Sequence of chain 1.F:
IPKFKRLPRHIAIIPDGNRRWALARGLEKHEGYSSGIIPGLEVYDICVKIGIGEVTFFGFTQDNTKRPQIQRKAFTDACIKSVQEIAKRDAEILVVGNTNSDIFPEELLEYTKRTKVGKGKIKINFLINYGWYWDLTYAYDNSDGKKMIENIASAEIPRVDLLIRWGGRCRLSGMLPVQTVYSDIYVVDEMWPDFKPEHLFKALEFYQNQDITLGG

Binding-site contacts:
Ligand atom PB contacts residue ARG179 of chain 1.E at 3.6 Å.
Ligand atom O1 contacts residue SER181 of chain 1.E at 3.9 Å.
Ligand atom O2B contacts residue ARG179 of chain 1.E at 2.9 Å (salt-bridge).
Ligand atom O1A contacts residue ARG74 of chain 1.E at 3.8 Å.
Ligand atom O2A contacts residue MG1 of chain 1.X at 2.0 Å.
Ligand atom C5 contacts residue GLY66 of chain 1.E at 3.8 Å.
Ligand atom O1 contacts residue ASP23 of chain 1.E at 3.4 Å (salt-bridge).
Ligand atom O2B contacts residue MG1 of chain 1.X at 3.9 Å.
Ligand atom C5 contacts residue DMA1 of chain 1.W at 3.5 Å.
Ligand atom C5 contacts residue PRO22 of chain 1.E at 3.6 Å (hydrophobic).
Ligand atom C4 contacts residue ASN71 of chain 1.E at 3.6 Å.
Ligand atom O1B contacts residue LEU222 of chain 1.F at 3.6 Å.
Ligand atom O3B contacts residue TYR190 of chain 1.F at 3.3 Å.
Ligand atom O2A contacts residue DMA1 of chain 1.W at 2.9 Å (h-bond).
Ligand atom O1B contacts residue GLY223 of chain 1.F at 3.0 Å (h-bond).
Ligand atom C1 contacts residue SER181 of chain 1.E at 4.0 Å.
Ligand atom C2 contacts residue ILE21 of chain 1.E at 3.6 Å (hydrophobic).
Ligand atom O3A contacts residue SER181 of chain 1.E at 3.0 Å (h-bond).
Ligand atom O3B contacts residue ARG179 of chain 1.E at 3.4 Å.
Ligand atom C1 contacts residue ILE21 of chain 1.E at 3.9 Å (hydrophobic).
Ligand atom C4 contacts residue PHE65 of chain 1.E at 3.7 Å (hydrophobic).
Ligand atom O1 contacts residue MG1 of chain 1.X at 3.8 Å.
Ligand atom O3B contacts residue SER181 of chain 1.E at 2.7 Å (h-bond).
Ligand atom O2B contacts residue THR221 of chain 1.F at 3.6 Å.
Ligand atom O2B contacts residue ARG177 of chain 1.E at 3.9 Å.
Ligand atom O2A contacts residue ARG74 of chain 1.E at 3.2 Å (salt-bridge).
Ligand atom O2A contacts residue ASP23 of chain 1.E at 3.2 Å (salt-bridge).
Ligand atom PA contacts residue MG1 of chain 1.X at 3.4 Å.
Ligand atom PB contacts residue THR221 of chain 1.F at 3.4 Å.
Ligand atom C5 contacts residue PHE65 of chain 1.E at 3.4 Å (hydrophobic).
Ligand atom O1B contacts residue THR221 of chain 1.F at 2.4 Å (h-bond).
Ligand atom O3A contacts residue ARG173 of chain 1.E at 3.7 Å.
Ligand atom O1A contacts residue ASN71 of chain 1.E at 2.9 Å (h-bond).
Ligand atom PB contacts residue SER181 of chain 1.E at 3.4 Å.
Ligand atom PB contacts residue ARG173 of chain 1.E at 3.9 Å.
Ligand atom PA contacts residue ASP23 of chain 1.E at 4.0 Å.
Ligand atom O1 contacts residue ARG173 of chain 1.E at 3.2 Å (salt-bridge).
Ligand atom O1A contacts residue GLY223 of chain 1.F at 3.8 Å.
Ligand atom O2B contacts residue SER181 of chain 1.E at 3.9 Å.
Ligand atom O2B contacts residue ARG173 of chain 1.E at 3.0 Å (salt-bridge).

Sequence of chain 1.E:
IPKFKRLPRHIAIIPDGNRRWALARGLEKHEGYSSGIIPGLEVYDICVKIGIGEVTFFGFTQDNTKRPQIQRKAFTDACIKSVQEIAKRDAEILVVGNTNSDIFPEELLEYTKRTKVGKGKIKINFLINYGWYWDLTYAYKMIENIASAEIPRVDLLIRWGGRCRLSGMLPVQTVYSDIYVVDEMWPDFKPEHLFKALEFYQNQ

This small molecule binds to this protein.
Small molecule (SMILES): CC(C)=CCO[P](=O)(O)OP(=O)(O)O